Binding-site contacts:
Ligand atom C1 contacts residue ASN61 of chain 1.K at 1.4 Å.
Ligand atom O5 contacts residue ASN61 of chain 1.K at 2.3 Å (h-bond).
Ligand atom O7 contacts residue ASN61 of chain 1.K at 3.9 Å.
Ligand atom C3 contacts residue ASN61 of chain 1.K at 3.8 Å.
Ligand atom C8 contacts residue ASN61 of chain 1.K at 4.4 Å.
Ligand atom C1 contacts residue TYR42 of chain 1.K at 4.0 Å (hydrophobic).
Ligand atom O5 contacts residue TYR42 of chain 1.K at 3.5 Å.
Ligand atom C2 contacts residue ASN61 of chain 1.K at 2.4 Å.
Ligand atom C5 contacts residue ASN61 of chain 1.K at 3.6 Å.
Ligand atom C7 contacts residue ASN61 of chain 1.K at 3.6 Å.
Ligand atom C6 contacts residue TYR42 of chain 1.K at 3.2 Å (hydrophobic).
Ligand atom O6 contacts residue TYR42 of chain 1.K at 4.3 Å.
Ligand atom C5 contacts residue TYR42 of chain 1.K at 3.5 Å (hydrophobic).
Ligand atom C8 contacts residue ASN59 of chain 1.K at 3.6 Å.
Ligand atom N2 contacts residue ASN61 of chain 1.K at 2.9 Å (h-bond).
Ligand atom C8 contacts residue ALA60 of chain 1.K at 4.0 Å (hydrophobic).
Ligand atom C4 contacts residue ASN61 of chain 1.K at 4.2 Å.

Sequence of chain 1.K:
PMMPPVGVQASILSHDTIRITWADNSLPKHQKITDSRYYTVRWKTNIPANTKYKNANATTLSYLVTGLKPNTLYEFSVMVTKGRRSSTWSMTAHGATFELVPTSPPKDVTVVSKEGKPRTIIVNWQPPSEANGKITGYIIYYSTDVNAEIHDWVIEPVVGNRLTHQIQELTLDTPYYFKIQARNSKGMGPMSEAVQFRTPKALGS

A protein and the small-molecule ligand that binds it are described below.
Small molecule (SMILES): CC(=O)N[C@@H]1[C@@H](O)[C@H](O)[C@@H](CO)O[C@H]1O